Sequence of chain 1.A:
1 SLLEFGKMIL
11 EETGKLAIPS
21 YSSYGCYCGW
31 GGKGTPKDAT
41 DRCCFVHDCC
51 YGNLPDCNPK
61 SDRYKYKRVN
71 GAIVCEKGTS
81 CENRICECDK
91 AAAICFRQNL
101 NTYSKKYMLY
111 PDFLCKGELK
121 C

Binding-site contacts:
Ligand atom O contacts residue LEU2 of chain 1.A at 2.7 Å.
Ligand atom C contacts residue ALA17 of chain 1.A at 3.3 Å (hydrophobic).
Ligand atom NZ contacts residue ASP48 of chain 1.A at 2.9 Å (salt-bridge).
Ligand atom O contacts residue ALA17 of chain 1.A at 2.6 Å.
Ligand atom N contacts residue LEU2 of chain 1.A at 3.0 Å (h-bond).
Ligand atom CA contacts residue LEU3 of chain 1.A at 3.1 Å (hydrophobic).
Ligand atom CD contacts residue GLY29 of chain 1.A at 3.0 Å.
Ligand atom C contacts residue GLY6 of chain 1.A at 3.3 Å.
Ligand atom N contacts residue LEU3 of chain 1.A at 2.9 Å (h-bond).
Ligand atom CB contacts residue ILE9 of chain 1.A at 3.2 Å (hydrophobic).
Ligand atom NZ contacts residue TYR27 of chain 1.A at 3.2 Å (h-bond).
Ligand atom O contacts residue ILE18 of chain 1.A at 2.8 Å.
Ligand atom CB contacts residue PHE5 of chain 1.A at 3.3 Å (hydrophobic).
Ligand atom O contacts residue PHE5 of chain 1.A at 3.4 Å.
Ligand atom CD2 contacts residue ALA17 of chain 1.A at 2.9 Å (hydrophobic).
Ligand atom N contacts residue GLY29 of chain 1.A at 3.4 Å (h-bond).
Ligand atom CG contacts residue TYR27 of chain 1.A at 2.8 Å (hydrophobic).
Ligand atom CE contacts residue TYR27 of chain 1.A at 3.0 Å (hydrophobic).
Ligand atom CD contacts residue TYR27 of chain 1.A at 2.8 Å (hydrophobic).
Ligand atom N contacts residue LYS7 of chain 1.A at 3.0 Å (salt-bridge).
Ligand atom CG contacts residue CYS28 of chain 1.A at 3.5 Å (hydrophobic).
Ligand atom CB contacts residue ALA17 of chain 1.A at 3.4 Å (hydrophobic).
Ligand atom O contacts residue HIS47 of chain 1.A at 2.9 Å (h-bond).
Ligand atom N contacts residue GLY6 of chain 1.A at 3.0 Å.
Ligand atom CA contacts residue GLY29 of chain 1.A at 3.1 Å.
Ligand atom CB contacts residue GLY6 of chain 1.A at 3.2 Å.
Ligand atom CA contacts residue ALA17 of chain 1.A at 3.4 Å (hydrophobic).
Ligand atom CD contacts residue ASP48 of chain 1.A at 3.0 Å.
Ligand atom OG contacts residue ILE9 of chain 1.A at 2.8 Å.
Ligand atom NZ contacts residue GLY29 of chain 1.A at 3.0 Å (h-bond).
Ligand atom N contacts residue LEU2 of chain 1.A at 3.2 Å (h-bond).
Ligand atom N contacts residue GLY6 of chain 1.A at 3.0 Å.
Ligand atom CD2 contacts residue GLY6 of chain 1.A at 2.8 Å.
Ligand atom CD1 contacts residue GLY29 of chain 1.A at 3.3 Å.
Ligand atom CG contacts residue GLY29 of chain 1.A at 3.0 Å.
Ligand atom CD2 contacts residue LEU2 of chain 1.A at 3.5 Å (hydrophobic).
Ligand atom NZ contacts residue GLY31 of chain 1.A at 2.6 Å (h-bond).
Ligand atom N contacts residue GLY6 of chain 1.A at 3.4 Å.
Ligand atom OG contacts residue PHE5 of chain 1.A at 2.7 Å.
Ligand atom CE contacts residue GLY29 of chain 1.A at 2.1 Å.

A protein and the small-molecule ligand that binds it are described below.
Small molecule (SMILES): CC(C)C[C@H](NC(=O)[C@@H](N)Cc1ccccc1)C(=O)N[C@@H](CO)C(=O)N[C@@H](Cc1ccc(O)cc1)C(=O)N[C@@H](CCCCN)C(=O)O